Sequence of chain 1.D:
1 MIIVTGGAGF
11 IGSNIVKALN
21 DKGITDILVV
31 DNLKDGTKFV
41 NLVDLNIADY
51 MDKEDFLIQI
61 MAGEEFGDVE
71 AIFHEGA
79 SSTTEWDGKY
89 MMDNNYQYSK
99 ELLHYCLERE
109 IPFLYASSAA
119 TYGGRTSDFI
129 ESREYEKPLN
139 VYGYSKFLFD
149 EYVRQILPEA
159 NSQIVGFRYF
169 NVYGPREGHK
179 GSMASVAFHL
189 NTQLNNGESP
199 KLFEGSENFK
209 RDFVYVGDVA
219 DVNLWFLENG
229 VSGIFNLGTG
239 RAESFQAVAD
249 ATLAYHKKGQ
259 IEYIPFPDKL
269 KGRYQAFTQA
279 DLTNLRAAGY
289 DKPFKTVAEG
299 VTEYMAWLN

The protein below binds the small molecule below.
Small molecule (SMILES): Nc1ncnc2c1ncn2[C@@H]1O[C@H](CO[P](=O)(O)O[P](=O)(O)O[C@H]2O[C@H](CO)[C@@H](O)[C@H](O)[C@H]2O)[C@@H](O)[C@H]1O

Binding-site contacts:
Ligand atom O2D contacts residue SER180 of chain 1.D at 3.1 Å (h-bond).
Ligand atom C4' contacts residue LYS178 of chain 1.D at 3.5 Å.
Ligand atom C6' contacts residue NAP1 of chain 1.Q at 3.4 Å.
Ligand atom O2B contacts residue ASN169 of chain 1.D at 3.4 Å (h-bond).
Ligand atom C2' contacts residue NAP1 of chain 1.Q at 3.5 Å.
Ligand atom N3 contacts residue PHE201 of chain 1.D at 3.6 Å.
Ligand atom C2 contacts residue PHE201 of chain 1.D at 3.5 Å (hydrophobic).
Ligand atom PB contacts residue ARG209 of chain 1.D at 3.5 Å.
Ligand atom N1 contacts residue PHE201 of chain 1.D at 3.2 Å (h-bond).
Ligand atom O2B contacts residue ARG209 of chain 1.D at 2.8 Å (salt-bridge).
Ligand atom C4 contacts residue PHE201 of chain 1.D at 3.5 Å (hydrophobic).
Ligand atom C4 contacts residue VAL184 of chain 1.D at 3.6 Å (hydrophobic).
Ligand atom O1B contacts residue ARG209 of chain 1.D at 3.2 Å (salt-bridge).
Ligand atom O4' contacts residue SER79 of chain 1.D at 2.8 Å (h-bond).
Ligand atom O1A contacts residue ARG209 of chain 1.D at 3.0 Å (salt-bridge).
Ligand atom N6 contacts residue PHE243 of chain 1.D at 3.2 Å.
Ligand atom C3' contacts residue LYS178 of chain 1.D at 3.6 Å.
Ligand atom C3' contacts residue MET181 of chain 1.D at 3.2 Å (hydrophobic).
Ligand atom O6' contacts residue NAP1 of chain 1.Q at 3.2 Å.
Ligand atom O3' contacts residue MET181 of chain 1.D at 2.3 Å (h-bond).
Ligand atom O4' contacts residue LYS178 of chain 1.D at 3.4 Å (salt-bridge).
Ligand atom N6 contacts residue TYR272 of chain 1.D at 3.2 Å (h-bond).
Ligand atom O1A contacts residue TYR272 of chain 1.D at 3.2 Å.
Ligand atom N7 contacts residue PHE243 of chain 1.D at 3.5 Å.
Ligand atom N7 contacts residue TYR272 of chain 1.D at 2.9 Å (h-bond).
Ligand atom C5 contacts residue PHE201 of chain 1.D at 3.5 Å (hydrophobic).
Ligand atom O6' contacts residue SER116 of chain 1.D at 3.0 Å (h-bond).
Ligand atom N6 contacts residue SER204 of chain 1.D at 3.2 Å (h-bond).
Ligand atom O2' contacts residue MET181 of chain 1.D at 3.4 Å (h-bond).
Ligand atom O6' contacts residue TYR140 of chain 1.D at 3.3 Å (h-bond).
Ligand atom C6 contacts residue PHE201 of chain 1.D at 3.6 Å (hydrophobic).
Ligand atom O3D contacts residue MET181 of chain 1.D at 3.6 Å.
Ligand atom O3' contacts residue LYS178 of chain 1.D at 2.6 Å (salt-bridge).
Ligand atom O2A contacts residue THR81 of chain 1.D at 2.8 Å (h-bond).
Ligand atom O3D contacts residue SER180 of chain 1.D at 3.3 Å (h-bond).
Ligand atom N9 contacts residue PHE201 of chain 1.D at 3.6 Å.
Ligand atom O2D contacts residue HIS187 of chain 1.D at 3.0 Å (h-bond).
Ligand atom C6' contacts residue TYR140 of chain 1.D at 3.0 Å (hydrophobic).
Ligand atom N3 contacts residue VAL184 of chain 1.D at 3.5 Å.
Ligand atom O2D contacts residue ALA182 of chain 1.D at 2.9 Å (h-bond).